The small molecule below binds the protein below.
Small molecule (SMILES): Nc1ncnc2c1ncn2[C@@H]1O[C@H](COP(=O)(O)OP(=O)(O)OP(O)(O)=S)[C@@H](O)[C@H]1O

Binding-site contacts:
Ligand atom O3A contacts residue SER37 of chain 1.H at 3.6 Å (h-bond).
Ligand atom O2A contacts residue ASN155 of chain 1.H at 2.3 Å (h-bond).
Ligand atom O3B contacts residue ASP168 of chain 1.H at 3.9 Å.
Ligand atom O2G contacts residue GLU71 of chain 1.H at 3.5 Å (salt-bridge).
Ligand atom PA contacts residue ASN155 of chain 1.H at 3.8 Å.
Ligand atom C5 contacts residue LEU167 of chain 1.H at 3.9 Å (hydrophobic).
Ligand atom N9 contacts residue VAL38 of chain 1.H at 3.8 Å.
Ligand atom O2' contacts residue ASP112 of chain 1.H at 3.4 Å.
Ligand atom O3' contacts residue SER154 of chain 1.H at 2.4 Å (h-bond).
Ligand atom O2G contacts residue ASP168 of chain 1.H at 3.1 Å (salt-bridge).
Ligand atom PG contacts residue ASP168 of chain 1.H at 3.8 Å.
Ligand atom N1 contacts residue MET109 of chain 1.H at 3.3 Å.
Ligand atom C2 contacts residue MET109 of chain 1.H at 3.4 Å (hydrophobic).
Ligand atom O1A contacts residue ASP168 of chain 1.H at 3.8 Å.
Ligand atom N6 contacts residue ALA51 of chain 1.H at 3.8 Å.
Ligand atom O3A contacts residue MG1 of chain 1.W at 3.8 Å.
Ligand atom PB contacts residue SER37 of chain 1.H at 3.8 Å.
Ligand atom O1B contacts residue ASP168 of chain 1.H at 2.9 Å (salt-bridge).
Ligand atom O2G contacts residue GLY170 of chain 1.H at 3.7 Å.
Ligand atom C8 contacts residue VAL38 of chain 1.H at 3.7 Å (hydrophobic).
Ligand atom O1B contacts residue ASN155 of chain 1.H at 3.2 Å (h-bond).
Ligand atom PA contacts residue ASP168 of chain 1.H at 3.9 Å.
Ligand atom N6 contacts residue HIS107 of chain 1.H at 3.5 Å (h-bond).
Ligand atom C1' contacts residue VAL38 of chain 1.H at 3.6 Å (hydrophobic).
Ligand atom N7 contacts residue LEU167 of chain 1.H at 3.7 Å.
Ligand atom O2A contacts residue MG1 of chain 1.W at 2.1 Å.
Ligand atom O3' contacts residue ASP112 of chain 1.H at 3.8 Å.
Ligand atom O2B contacts residue SER37 of chain 1.H at 2.8 Å (h-bond).
Ligand atom S1G contacts residue MG1 of chain 1.W at 3.9 Å.
Ligand atom O2A contacts residue ASP168 of chain 1.H at 2.9 Å (salt-bridge).
Ligand atom C6 contacts residue ALA51 of chain 1.H at 3.8 Å (hydrophobic).
Ligand atom O4' contacts residue VAL38 of chain 1.H at 3.0 Å.
Ligand atom PA contacts residue MG1 of chain 1.W at 3.5 Å.
Ligand atom O1B contacts residue MG1 of chain 1.W at 1.9 Å.
Ligand atom S1G contacts residue ASP168 of chain 1.H at 3.0 Å (salt-bridge).
Ligand atom N6 contacts residue LEU167 of chain 1.H at 3.9 Å.
Ligand atom O3G contacts residue SER56 of chain 1.H at 3.6 Å (h-bond).
Ligand atom PB contacts residue ASP168 of chain 1.H at 3.8 Å.
Ligand atom C3' contacts residue SER154 of chain 1.H at 3.2 Å.
Ligand atom PB contacts residue MG1 of chain 1.W at 3.3 Å.

Sequence of chain 1.H:
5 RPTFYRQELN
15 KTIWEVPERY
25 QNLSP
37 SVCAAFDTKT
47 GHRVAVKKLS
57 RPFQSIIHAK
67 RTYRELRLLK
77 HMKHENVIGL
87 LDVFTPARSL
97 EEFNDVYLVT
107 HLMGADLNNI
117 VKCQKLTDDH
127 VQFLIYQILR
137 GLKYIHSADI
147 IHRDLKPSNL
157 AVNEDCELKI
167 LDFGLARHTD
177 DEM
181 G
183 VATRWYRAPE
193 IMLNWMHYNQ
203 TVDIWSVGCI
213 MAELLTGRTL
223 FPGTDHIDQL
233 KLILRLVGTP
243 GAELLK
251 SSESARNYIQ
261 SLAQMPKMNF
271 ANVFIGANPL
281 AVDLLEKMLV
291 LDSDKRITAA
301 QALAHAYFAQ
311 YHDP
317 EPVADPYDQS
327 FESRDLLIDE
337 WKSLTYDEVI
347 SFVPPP